This small molecule binds to this protein.
Small molecule (SMILES): CC(=O)N[C@@H]1[C@@H](O)[C@H](O)[C@@H](CO)O[C@H]1O

Binding-site contacts:
Ligand atom C8 contacts residue ASN246 of chain 1.A at 4.4 Å.
Ligand atom O7 contacts residue ASN246 of chain 1.A at 3.3 Å (h-bond).
Ligand atom C8 contacts residue GLN244 of chain 1.A at 3.5 Å.
Ligand atom O5 contacts residue ARG381 of chain 1.A at 3.1 Å (salt-bridge).
Ligand atom C8 contacts residue VAL283 of chain 1.A at 4.3 Å (hydrophobic).
Ligand atom N2 contacts residue GLN244 of chain 1.A at 2.8 Å (h-bond).
Ligand atom C7 contacts residue GLN244 of chain 1.A at 3.6 Å.
Ligand atom C5 contacts residue ASN246 of chain 1.A at 3.7 Å.
Ligand atom C4 contacts residue ASN246 of chain 1.A at 4.3 Å.
Ligand atom O5 contacts residue ASN246 of chain 1.A at 2.4 Å (h-bond).
Ligand atom C2 contacts residue ASN246 of chain 1.A at 2.5 Å.
Ligand atom C7 contacts residue ASN246 of chain 1.A at 3.3 Å.
Ligand atom C1 contacts residue ARG381 of chain 1.A at 3.9 Å.
Ligand atom C5 contacts residue ARG381 of chain 1.A at 4.2 Å.
Ligand atom O6 contacts residue ARG381 of chain 1.A at 3.0 Å (salt-bridge).
Ligand atom C6 contacts residue ARG381 of chain 1.A at 4.1 Å.
Ligand atom C3 contacts residue ASN246 of chain 1.A at 3.8 Å.
Ligand atom C8 contacts residue SER284 of chain 1.A at 3.8 Å.
Ligand atom N2 contacts residue ASN246 of chain 1.A at 2.9 Å (h-bond).
Ligand atom C1 contacts residue GLN244 of chain 1.A at 3.5 Å.
Ligand atom O5 contacts residue GLN244 of chain 1.A at 4.3 Å.
Ligand atom C1 contacts residue ASN246 of chain 1.A at 1.4 Å.
Ligand atom C2 contacts residue GLN244 of chain 1.A at 3.7 Å.
Ligand atom C3 contacts residue GLN244 of chain 1.A at 4.1 Å.

Sequence of chain 1.A:
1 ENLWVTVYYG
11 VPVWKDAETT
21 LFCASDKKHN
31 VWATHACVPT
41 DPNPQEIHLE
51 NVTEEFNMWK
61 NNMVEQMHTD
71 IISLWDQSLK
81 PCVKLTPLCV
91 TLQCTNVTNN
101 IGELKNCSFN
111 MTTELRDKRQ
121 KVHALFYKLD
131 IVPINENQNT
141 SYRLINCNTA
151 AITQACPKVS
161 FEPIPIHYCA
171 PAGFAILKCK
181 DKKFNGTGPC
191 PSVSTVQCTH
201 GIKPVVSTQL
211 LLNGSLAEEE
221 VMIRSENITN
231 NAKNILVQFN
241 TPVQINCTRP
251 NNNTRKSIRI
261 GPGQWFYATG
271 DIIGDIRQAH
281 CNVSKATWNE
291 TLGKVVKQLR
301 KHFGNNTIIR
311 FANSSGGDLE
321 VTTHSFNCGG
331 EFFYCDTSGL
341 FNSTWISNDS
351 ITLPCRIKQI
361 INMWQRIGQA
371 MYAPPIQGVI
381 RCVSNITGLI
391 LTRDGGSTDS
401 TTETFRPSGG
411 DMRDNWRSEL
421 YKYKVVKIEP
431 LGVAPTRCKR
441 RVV